Binding-site contacts:
Ligand atom C4 contacts residue ASN31 of chain 1.C at 4.2 Å.
Ligand atom C5 contacts residue GLN23 of chain 1.C at 3.9 Å.
Ligand atom C6 contacts residue GLN23 of chain 1.C at 3.6 Å.
Ligand atom O5 contacts residue ASN31 of chain 1.C at 2.4 Å (h-bond).
Ligand atom C1 contacts residue ASN31 of chain 1.C at 1.4 Å.
Ligand atom C7 contacts residue LYS30 of chain 1.C at 4.0 Å.
Ligand atom C3 contacts residue LYS30 of chain 1.C at 4.4 Å.
Ligand atom C8 contacts residue ASN31 of chain 1.C at 3.6 Å.
Ligand atom O7 contacts residue LYS30 of chain 1.C at 3.1 Å.
Ligand atom C7 contacts residue ASN31 of chain 1.C at 3.2 Å.
Ligand atom O6 contacts residue GLN23 of chain 1.C at 2.6 Å (h-bond).
Ligand atom C3 contacts residue ASN31 of chain 1.C at 3.8 Å.
Ligand atom C1 contacts residue LYS30 of chain 1.C at 3.9 Å.
Ligand atom O5 contacts residue GLN23 of chain 1.C at 3.2 Å (h-bond).
Ligand atom O7 contacts residue ASN31 of chain 1.C at 3.6 Å (h-bond).
Ligand atom O6 contacts residue ASN31 of chain 1.C at 4.0 Å.
Ligand atom C6 contacts residue ASN31 of chain 1.C at 4.4 Å.
Ligand atom N2 contacts residue ASN31 of chain 1.C at 3.1 Å (h-bond).
Ligand atom C2 contacts residue ASN31 of chain 1.C at 2.7 Å.
Ligand atom C8 contacts residue LYS30 of chain 1.C at 4.2 Å.
Ligand atom C1 contacts residue GLN23 of chain 1.C at 4.2 Å.
Ligand atom C5 contacts residue ASN31 of chain 1.C at 3.6 Å.

A protein and the small-molecule ligand that binds it are described below.
Small molecule (SMILES): CC(=O)N[C@H]1[C@H](O[C@H]2[C@H](O)[C@@H](NC(C)=O)CO[C@@H]2CO)O[C@H](CO)[C@@H](O)[C@@H]1O

Sequence of chain 1.C:
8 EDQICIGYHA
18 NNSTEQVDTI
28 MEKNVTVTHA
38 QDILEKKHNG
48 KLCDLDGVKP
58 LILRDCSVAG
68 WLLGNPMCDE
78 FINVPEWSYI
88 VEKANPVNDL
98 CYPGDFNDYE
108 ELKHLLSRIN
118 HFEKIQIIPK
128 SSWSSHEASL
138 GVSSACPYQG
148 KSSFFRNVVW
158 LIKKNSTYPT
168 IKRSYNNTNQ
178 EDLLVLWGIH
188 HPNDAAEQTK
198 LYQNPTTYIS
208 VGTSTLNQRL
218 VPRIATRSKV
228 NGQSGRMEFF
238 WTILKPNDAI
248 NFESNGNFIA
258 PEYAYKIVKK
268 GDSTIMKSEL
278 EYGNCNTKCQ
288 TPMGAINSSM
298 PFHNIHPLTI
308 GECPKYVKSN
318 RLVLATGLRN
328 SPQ